A protein and the small-molecule ligand that binds it are described below.
Small molecule (SMILES): Cc1cc(N)nc(C[C@H]2CNC[C@H]2OCCNCc2ccccc2F)c1

Sequence of chain 1.B:
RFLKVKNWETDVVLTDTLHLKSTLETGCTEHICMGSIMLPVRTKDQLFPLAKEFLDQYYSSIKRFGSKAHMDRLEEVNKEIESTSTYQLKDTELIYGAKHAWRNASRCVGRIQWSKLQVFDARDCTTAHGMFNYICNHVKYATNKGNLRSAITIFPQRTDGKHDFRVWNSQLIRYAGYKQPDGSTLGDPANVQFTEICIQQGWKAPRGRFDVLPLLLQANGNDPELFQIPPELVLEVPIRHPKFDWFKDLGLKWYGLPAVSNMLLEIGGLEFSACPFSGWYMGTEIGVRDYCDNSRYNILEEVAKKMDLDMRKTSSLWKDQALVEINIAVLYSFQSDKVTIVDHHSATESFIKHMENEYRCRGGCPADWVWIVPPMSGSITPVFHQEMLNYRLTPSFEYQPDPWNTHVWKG

Binding-site contacts:
Ligand atom N02 contacts residue GLU296 of chain 1.B at 2.7 Å (salt-bridge).
Ligand atom C2' contacts residue TYR292 of chain 1.B at 3.7 Å (hydrophobic).
Ligand atom C26 contacts residue TRP382 of chain 1.B at 3.8 Å (hydrophobic).
Ligand atom C06 contacts residue GLU296 of chain 1.B at 3.5 Å.
Ligand atom C21 contacts residue HEM1 of chain 1.H at 3.8 Å.
Ligand atom C03 contacts residue PRO269 of chain 1.B at 3.7 Å (hydrophobic).
Ligand atom C3' contacts residue GLU296 of chain 1.B at 3.8 Å.
Ligand atom N02 contacts residue HEM1 of chain 1.H at 3.3 Å.
Ligand atom C02 contacts residue PRO269 of chain 1.B at 3.8 Å (hydrophobic).
Ligand atom C10 contacts residue VAL271 of chain 1.B at 3.6 Å (hydrophobic).
Ligand atom C5' contacts residue HEM1 of chain 1.H at 3.6 Å.
Ligand atom C5' contacts residue GLU296 of chain 1.B at 3.7 Å.
Ligand atom N1' contacts residue GLU296 of chain 1.B at 2.8 Å (salt-bridge).
Ligand atom C3' contacts residue VAL271 of chain 1.B at 3.8 Å (hydrophobic).
Ligand atom C03 contacts residue HEM1 of chain 1.H at 3.5 Å.
Ligand atom C07 contacts residue GLY290 of chain 1.B at 3.5 Å.
Ligand atom C26 contacts residue HEM1 of chain 1.H at 3.2 Å.
Ligand atom C02 contacts residue TRP291 of chain 1.B at 3.8 Å (hydrophobic).
Ligand atom C08 contacts residue HEM1 of chain 1.H at 3.6 Å.
Ligand atom N02 contacts residue TRP291 of chain 1.B at 2.7 Å (h-bond).
Ligand atom C13 contacts residue TRP382 of chain 1.B at 3.5 Å (hydrophobic).
Ligand atom N02 contacts residue TYR292 of chain 1.B at 3.7 Å.
Ligand atom C26 contacts residue TYR410 of chain 1.B at 3.8 Å (hydrophobic).
Ligand atom N12 contacts residue HEM1 of chain 1.H at 2.7 Å (h-bond).
Ligand atom C05 contacts residue VAL271 of chain 1.B at 3.7 Å (hydrophobic).
Ligand atom C2' contacts residue GLU296 of chain 1.B at 3.1 Å.
Ligand atom C11 contacts residue HEM1 of chain 1.H at 3.2 Å.
Ligand atom C07 contacts residue SER289 of chain 1.B at 3.8 Å.
Ligand atom C02 contacts residue GLU296 of chain 1.B at 3.5 Å.
Ligand atom N12 contacts residue TRP382 of chain 1.B at 3.8 Å.
Ligand atom C08 contacts residue GLU296 of chain 1.B at 3.5 Å.
Ligand atom C4' contacts residue GLN182 of chain 1.B at 3.6 Å.
Ligand atom N1' contacts residue TYR292 of chain 1.B at 3.8 Å.
Ligand atom C13 contacts residue HEM1 of chain 1.H at 3.3 Å.
Ligand atom C02 contacts residue HEM1 of chain 1.H at 3.6 Å.
Ligand atom C25 contacts residue TYR410 of chain 1.B at 3.6 Å (hydrophobic).
Ligand atom C07 contacts residue HEM1 of chain 1.H at 3.6 Å.
Ligand atom O09 contacts residue HEM1 of chain 1.H at 3.1 Å (h-bond).
Ligand atom C07 contacts residue PHE288 of chain 1.B at 3.7 Å (hydrophobic).
Ligand atom N01 contacts residue GLU296 of chain 1.B at 2.7 Å (salt-bridge).

Sequence of chain 1.A:
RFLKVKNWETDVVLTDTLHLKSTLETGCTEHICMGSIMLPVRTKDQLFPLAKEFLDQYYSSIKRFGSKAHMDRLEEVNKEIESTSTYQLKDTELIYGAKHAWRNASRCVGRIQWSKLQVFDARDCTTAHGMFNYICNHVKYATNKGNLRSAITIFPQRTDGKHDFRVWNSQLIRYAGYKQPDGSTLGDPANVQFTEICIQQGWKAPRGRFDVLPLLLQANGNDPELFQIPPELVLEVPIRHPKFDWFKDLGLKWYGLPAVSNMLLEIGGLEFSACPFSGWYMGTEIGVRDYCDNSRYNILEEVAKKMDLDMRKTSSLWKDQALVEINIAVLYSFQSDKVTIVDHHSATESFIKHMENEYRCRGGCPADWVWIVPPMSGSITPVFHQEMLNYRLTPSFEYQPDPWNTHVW